Binding-site contacts:
Ligand atom O contacts residue ASN103 of chain 1.A at 3.4 Å (h-bond).
Ligand atom OH contacts residue ILE58 of chain 1.A at 3.5 Å.
Ligand atom CB contacts residue WHL1 of chain 1.C at 3.7 Å.
Ligand atom CB contacts residue PHE61 of chain 1.A at 3.5 Å (hydrophobic).
Ligand atom CB contacts residue WHL1 of chain 1.C at 2.7 Å.
Ligand atom N contacts residue ASN103 of chain 1.A at 3.3 Å (h-bond).
Ligand atom CD1 contacts residue ARG56 of chain 1.A at 3.5 Å.
Ligand atom CG contacts residue PHE61 of chain 1.A at 3.6 Å (hydrophobic).
Ligand atom O contacts residue PHE61 of chain 1.A at 3.5 Å.
Ligand atom CZ contacts residue ILE58 of chain 1.A at 3.7 Å (hydrophobic).
Ligand atom NE2 contacts residue PHE114 of chain 1.A at 3.7 Å.
Ligand atom CB contacts residue ASN103 of chain 1.A at 3.5 Å.
Ligand atom N contacts residue ASN103 of chain 1.A at 3.5 Å (h-bond).
Ligand atom CG contacts residue GLN112 of chain 1.A at 3.4 Å.
Ligand atom CA contacts residue WHL1 of chain 1.C at 3.6 Å.
Ligand atom CB contacts residue LEU123 of chain 1.A at 3.7 Å (hydrophobic).
Ligand atom NE2 contacts residue MET62 of chain 1.A at 3.4 Å (h-bond).
Ligand atom CD contacts residue GLN112 of chain 1.A at 3.5 Å.
Ligand atom CB contacts residue ASN103 of chain 1.A at 3.5 Å.
Ligand atom N contacts residue WHL1 of chain 1.C at 3.6 Å.
Ligand atom OD2 contacts residue ARG56 of chain 1.A at 3.4 Å (salt-bridge).
Ligand atom CA contacts residue ASN103 of chain 1.A at 3.2 Å.
Ligand atom CG contacts residue PHE114 of chain 1.A at 3.7 Å (hydrophobic).
Ligand atom SG contacts residue ASN103 of chain 1.A at 3.4 Å (h-bond).
Ligand atom SG contacts residue GLY105 of chain 1.A at 3.5 Å (h-bond).
Ligand atom CE2 contacts residue ILE58 of chain 1.A at 3.6 Å (hydrophobic).
Ligand atom CD1 contacts residue PHE61 of chain 1.A at 3.7 Å (hydrophobic).
Ligand atom SG contacts residue WHL1 of chain 1.C at 1.7 Å.
Ligand atom CE1 contacts residue GLN64 of chain 1.A at 3.1 Å.
Ligand atom CA contacts residue WHL1 of chain 1.C at 3.5 Å.
Ligand atom O contacts residue GLN64 of chain 1.A at 3.6 Å (h-bond).
Ligand atom CD2 contacts residue PHE61 of chain 1.A at 3.6 Å (hydrophobic).
Ligand atom C contacts residue ASN103 of chain 1.A at 3.1 Å.
Ligand atom NE2 contacts residue GLN64 of chain 1.A at 3.2 Å (h-bond).
Ligand atom N contacts residue HIS127 of chain 1.A at 3.7 Å.
Ligand atom SG contacts residue ALA104 of chain 1.A at 3.4 Å.
Ligand atom CD1 contacts residue GLN64 of chain 1.A at 3.3 Å.
Ligand atom CD contacts residue GLY73 of chain 1.A at 3.6 Å.
Ligand atom CB contacts residue HIS127 of chain 1.A at 3.6 Å.
Ligand atom O contacts residue ALA102 of chain 1.A at 3.6 Å.

Sequence of chain 1.A:
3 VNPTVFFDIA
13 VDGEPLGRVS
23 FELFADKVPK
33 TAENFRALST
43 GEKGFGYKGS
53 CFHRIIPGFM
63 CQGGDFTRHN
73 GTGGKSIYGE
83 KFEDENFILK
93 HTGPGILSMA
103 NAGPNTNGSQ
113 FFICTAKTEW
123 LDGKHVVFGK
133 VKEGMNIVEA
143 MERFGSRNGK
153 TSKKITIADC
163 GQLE

The small molecule below binds the protein below.
Small molecule (SMILES): CC[C@H](C)[C@H](NC(=O)[C@H](CC1=NC=NC1)NC(=O)[C@H](CS)NC(=O)[C@H](CC(=O)O)NC(=O)[C@@H]1CCCN1C(C)=O)C(=O)N[C@@H](CCCN=C(N)N)C(=O)N[C@@H](C)C(=O)N[C@@H](Cc1ccc(O)cc1)C(=O)N[C@H](C(=O)N[C@@H](CS)C(=O)N[C@H](C=O)CC1=NC=NC1)C(C)C